Binding-site contacts:
Ligand atom C8 contacts residue ASN264 of chain 1.A at 3.6 Å.
Ligand atom C4 contacts residue GLN278 of chain 1.A at 4.2 Å.
Ligand atom C2 contacts residue ASN264 of chain 1.A at 2.7 Å.
Ligand atom O4 contacts residue GLN278 of chain 1.A at 3.9 Å.
Ligand atom N2 contacts residue ASN264 of chain 1.A at 3.0 Å (h-bond).
Ligand atom C5 contacts residue THR266 of chain 1.A at 4.1 Å.
Ligand atom C1 contacts residue ASN264 of chain 1.A at 1.5 Å.
Ligand atom C6 contacts residue LEU275 of chain 1.A at 4.3 Å (hydrophobic).
Ligand atom C6 contacts residue THR266 of chain 1.A at 4.0 Å.
Ligand atom N2 contacts residue GLN278 of chain 1.A at 2.6 Å (h-bond).
Ligand atom O5 contacts residue LEU267 of chain 1.A at 4.4 Å.
Ligand atom O5 contacts residue THR266 of chain 1.A at 4.0 Å.
Ligand atom C7 contacts residue GLN278 of chain 1.A at 3.5 Å.
Ligand atom O5 contacts residue GLN278 of chain 1.A at 4.2 Å.
Ligand atom C5 contacts residue ASN264 of chain 1.A at 4.0 Å.
Ligand atom O3 contacts residue GLN278 of chain 1.A at 4.2 Å.
Ligand atom C6 contacts residue GLN278 of chain 1.A at 2.9 Å.
Ligand atom C1 contacts residue GLN278 of chain 1.A at 3.1 Å.
Ligand atom O5 contacts residue ASN264 of chain 1.A at 2.7 Å (h-bond).
Ligand atom O7 contacts residue GLN278 of chain 1.A at 4.5 Å.
Ligand atom C2 contacts residue GLN278 of chain 1.A at 3.1 Å.
Ligand atom O6 contacts residue GLU280 of chain 1.A at 4.3 Å.
Ligand atom O6 contacts residue LEU275 of chain 1.A at 3.9 Å.
Ligand atom C7 contacts residue ASN264 of chain 1.A at 3.1 Å.
Ligand atom C1 contacts residue THR266 of chain 1.A at 4.0 Å.
Ligand atom C5 contacts residue GLN278 of chain 1.A at 4.1 Å.
Ligand atom C8 contacts residue LEU275 of chain 1.A at 4.3 Å (hydrophobic).
Ligand atom C8 contacts residue GLN278 of chain 1.A at 3.9 Å.
Ligand atom C3 contacts residue ASN264 of chain 1.A at 4.2 Å.
Ligand atom C3 contacts residue GLN278 of chain 1.A at 3.3 Å.
Ligand atom O7 contacts residue ASN264 of chain 1.A at 4.1 Å.
Ligand atom O6 contacts residue GLN278 of chain 1.A at 2.4 Å (h-bond).

The protein below binds the small molecule below.
Small molecule (SMILES): CC(=O)N[C@H]1[C@H](O[C@H]2[C@H](O[C@@H]3O[C@@H](C)[C@@H](O)[C@@H](O)[C@@H]3O)[C@@H](NC(C)=O)CO[C@@H]2CO)O[C@H](CO)[C@@H](O)[C@@H]1O

Sequence of chain 1.A:
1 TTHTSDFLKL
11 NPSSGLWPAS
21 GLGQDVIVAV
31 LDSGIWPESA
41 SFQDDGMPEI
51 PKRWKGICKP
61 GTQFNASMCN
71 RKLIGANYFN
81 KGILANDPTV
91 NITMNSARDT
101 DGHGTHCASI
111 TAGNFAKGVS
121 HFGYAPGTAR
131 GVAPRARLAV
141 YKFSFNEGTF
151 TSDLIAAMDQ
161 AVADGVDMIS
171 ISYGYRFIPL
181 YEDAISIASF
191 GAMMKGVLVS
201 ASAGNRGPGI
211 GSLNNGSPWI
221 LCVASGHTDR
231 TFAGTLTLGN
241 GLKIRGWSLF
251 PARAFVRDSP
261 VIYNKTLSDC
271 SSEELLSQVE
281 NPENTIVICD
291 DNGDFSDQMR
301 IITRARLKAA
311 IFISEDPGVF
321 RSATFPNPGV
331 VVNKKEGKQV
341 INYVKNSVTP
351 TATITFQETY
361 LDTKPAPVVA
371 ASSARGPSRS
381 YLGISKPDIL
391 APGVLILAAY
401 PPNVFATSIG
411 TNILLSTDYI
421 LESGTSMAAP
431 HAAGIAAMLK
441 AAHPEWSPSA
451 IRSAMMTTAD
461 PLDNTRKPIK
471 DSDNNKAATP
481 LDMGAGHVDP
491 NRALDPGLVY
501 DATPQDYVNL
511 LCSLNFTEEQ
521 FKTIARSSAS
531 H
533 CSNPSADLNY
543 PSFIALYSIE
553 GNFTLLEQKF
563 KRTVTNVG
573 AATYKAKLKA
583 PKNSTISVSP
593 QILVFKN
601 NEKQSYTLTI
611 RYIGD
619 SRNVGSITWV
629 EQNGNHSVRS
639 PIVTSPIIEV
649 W